The small molecule below binds the protein below.
Small molecule (SMILES): CC(=O)N[C@@H]1[C@@H](O)[C@H](O)[C@@H](CO)O[C@H]1O

Binding-site contacts:
Ligand atom C7 contacts residue ASN616 of chain 1.B at 2.8 Å.
Ligand atom O3 contacts residue THR618 of chain 1.B at 3.7 Å.
Ligand atom O6 contacts residue GLN644 of chain 1.B at 4.1 Å.
Ligand atom C1 contacts residue THR618 of chain 1.B at 4.5 Å.
Ligand atom C3 contacts residue THR618 of chain 1.B at 4.4 Å.
Ligand atom C1 contacts residue CYS617 of chain 1.B at 4.2 Å (hydrophobic).
Ligand atom O5 contacts residue GLN644 of chain 1.B at 3.6 Å (h-bond).
Ligand atom C1 contacts residue ASN616 of chain 1.B at 1.4 Å.
Ligand atom C1 contacts residue GLN644 of chain 1.B at 4.4 Å.
Ligand atom O7 contacts residue THR618 of chain 1.B at 2.7 Å (h-bond).
Ligand atom C2 contacts residue ASN616 of chain 1.B at 2.6 Å.
Ligand atom C2 contacts residue CYS617 of chain 1.B at 4.4 Å (hydrophobic).
Ligand atom O5 contacts residue ASN616 of chain 1.B at 2.3 Å (h-bond).
Ligand atom C2 contacts residue THR618 of chain 1.B at 3.5 Å.
Ligand atom O7 contacts residue ASN616 of chain 1.B at 3.3 Å (h-bond).
Ligand atom N2 contacts residue THR618 of chain 1.B at 2.4 Å (h-bond).
Ligand atom C8 contacts residue ASN616 of chain 1.B at 3.3 Å.
Ligand atom O5 contacts residue CYS617 of chain 1.B at 4.5 Å.
Ligand atom O7 contacts residue GLU619 of chain 1.B at 4.4 Å.
Ligand atom C7 contacts residue THR618 of chain 1.B at 2.9 Å.
Ligand atom N2 contacts residue ASN616 of chain 1.B at 2.8 Å (h-bond).
Ligand atom C3 contacts residue ASN616 of chain 1.B at 3.9 Å.
Ligand atom C6 contacts residue GLN644 of chain 1.B at 3.7 Å.
Ligand atom C8 contacts residue THR618 of chain 1.B at 4.4 Å.
Ligand atom C4 contacts residue ASN616 of chain 1.B at 4.2 Å.
Ligand atom C5 contacts residue ASN616 of chain 1.B at 3.6 Å.

Sequence of chain 1.B:
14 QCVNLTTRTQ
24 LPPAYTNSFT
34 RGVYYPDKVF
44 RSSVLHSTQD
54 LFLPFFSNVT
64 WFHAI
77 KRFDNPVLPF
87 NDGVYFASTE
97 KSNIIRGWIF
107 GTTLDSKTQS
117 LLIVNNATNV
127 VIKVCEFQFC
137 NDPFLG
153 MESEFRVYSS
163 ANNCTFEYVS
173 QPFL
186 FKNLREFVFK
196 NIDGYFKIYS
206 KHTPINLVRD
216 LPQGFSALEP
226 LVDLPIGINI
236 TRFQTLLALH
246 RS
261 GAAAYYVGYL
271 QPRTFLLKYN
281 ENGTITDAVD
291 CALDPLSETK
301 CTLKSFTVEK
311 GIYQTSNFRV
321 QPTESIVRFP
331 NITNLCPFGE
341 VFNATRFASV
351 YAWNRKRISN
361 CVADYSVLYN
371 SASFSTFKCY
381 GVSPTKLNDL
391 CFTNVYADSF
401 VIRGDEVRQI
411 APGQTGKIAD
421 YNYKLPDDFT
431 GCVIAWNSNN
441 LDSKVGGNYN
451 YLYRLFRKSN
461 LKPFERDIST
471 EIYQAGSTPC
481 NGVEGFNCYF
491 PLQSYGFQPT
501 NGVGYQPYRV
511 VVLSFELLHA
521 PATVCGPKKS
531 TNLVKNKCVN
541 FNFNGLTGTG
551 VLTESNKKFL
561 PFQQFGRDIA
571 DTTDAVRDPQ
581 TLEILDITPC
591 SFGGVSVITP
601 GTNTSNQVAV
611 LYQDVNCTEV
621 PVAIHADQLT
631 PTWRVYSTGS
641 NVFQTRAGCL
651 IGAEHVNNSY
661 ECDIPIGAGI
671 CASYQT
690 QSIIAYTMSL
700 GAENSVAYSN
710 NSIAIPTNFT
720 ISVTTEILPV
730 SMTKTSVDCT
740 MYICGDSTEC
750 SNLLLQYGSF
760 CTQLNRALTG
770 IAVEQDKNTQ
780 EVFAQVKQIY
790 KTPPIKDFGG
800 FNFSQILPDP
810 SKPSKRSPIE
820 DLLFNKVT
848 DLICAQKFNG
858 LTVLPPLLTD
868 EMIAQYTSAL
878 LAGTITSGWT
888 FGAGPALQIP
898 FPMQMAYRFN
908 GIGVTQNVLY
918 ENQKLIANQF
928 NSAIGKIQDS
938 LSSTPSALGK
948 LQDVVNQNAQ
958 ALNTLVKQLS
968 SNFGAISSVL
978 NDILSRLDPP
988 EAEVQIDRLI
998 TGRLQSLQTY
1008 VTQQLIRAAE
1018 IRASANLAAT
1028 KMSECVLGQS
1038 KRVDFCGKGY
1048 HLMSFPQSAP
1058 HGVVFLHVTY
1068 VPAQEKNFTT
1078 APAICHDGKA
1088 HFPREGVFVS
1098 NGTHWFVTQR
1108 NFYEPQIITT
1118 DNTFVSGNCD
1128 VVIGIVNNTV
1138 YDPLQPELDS